Sequence of chain 1.D:
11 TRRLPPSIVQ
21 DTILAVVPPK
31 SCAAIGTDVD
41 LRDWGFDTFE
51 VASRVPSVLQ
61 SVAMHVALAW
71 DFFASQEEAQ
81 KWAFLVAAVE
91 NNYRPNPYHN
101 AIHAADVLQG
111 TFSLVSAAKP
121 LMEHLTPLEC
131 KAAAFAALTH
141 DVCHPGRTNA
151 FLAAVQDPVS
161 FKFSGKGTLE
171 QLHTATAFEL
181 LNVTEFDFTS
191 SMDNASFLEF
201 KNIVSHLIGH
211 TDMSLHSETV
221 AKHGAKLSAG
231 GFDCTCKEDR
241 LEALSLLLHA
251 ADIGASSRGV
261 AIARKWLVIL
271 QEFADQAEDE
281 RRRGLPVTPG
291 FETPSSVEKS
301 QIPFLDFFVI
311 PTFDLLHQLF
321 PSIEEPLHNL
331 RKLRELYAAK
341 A

A small-molecule ligand and the protein it binds are described below.
Small molecule (SMILES): CCCc1nn(C)c2c(=O)[nH]c(-c3cc(S(=O)(=O)NC(=O)OC(C)C)ccc3OCC)nc12

Binding-site contacts:
Ligand atom C17 contacts residue SER214 of chain 1.D at 4.1 Å.
Ligand atom O4 contacts residue THR148 of chain 1.D at 3.0 Å.
Ligand atom C18 contacts residue GLN301 of chain 1.D at 3.3 Å.
Ligand atom C11 contacts residue PHE304 of chain 1.D at 4.1 Å (hydrophobic).
Ligand atom C4 contacts residue PHE304 of chain 1.D at 3.6 Å (hydrophobic).
Ligand atom O6 contacts residue MET213 of chain 1.D at 3.5 Å.
Ligand atom C5 contacts residue PHE273 of chain 1.D at 3.5 Å (hydrophobic).
Ligand atom O1 contacts residue GLN301 of chain 1.D at 3.3 Å (h-bond).
Ligand atom C6 contacts residue PHE304 of chain 1.D at 4.1 Å (hydrophobic).
Ligand atom C2 contacts residue PHE304 of chain 1.D at 3.6 Å (hydrophobic).
Ligand atom C12 contacts residue ILE269 of chain 1.D at 3.8 Å (hydrophobic).
Ligand atom C5 contacts residue PHE304 of chain 1.D at 3.5 Å (hydrophobic).
Ligand atom C8 contacts residue MET213 of chain 1.D at 4.2 Å (hydrophobic).
Ligand atom O1 contacts residue PHE304 of chain 1.D at 3.4 Å.
Ligand atom O3 contacts residue MET213 of chain 1.D at 3.7 Å.
Ligand atom C14 contacts residue MET213 of chain 1.D at 3.8 Å (hydrophobic).
Ligand atom C12 contacts residue TYR98 of chain 1.D at 3.7 Å (hydrophobic).
Ligand atom O5 contacts residue MET213 of chain 1.D at 3.8 Å.
Ligand atom C18 contacts residue SER300 of chain 1.D at 3.9 Å.
Ligand atom N3 contacts residue PHE304 of chain 1.D at 3.7 Å.
Ligand atom C18 contacts residue PHE304 of chain 1.D at 3.6 Å (hydrophobic).
Ligand atom N1 contacts residue PHE304 of chain 1.D at 4.1 Å.
Ligand atom C1 contacts residue PHE304 of chain 1.D at 4.1 Å (hydrophobic).
Ligand atom O2 contacts residue ILE269 of chain 1.D at 4.2 Å.
Ligand atom C2 contacts residue PHE273 of chain 1.D at 3.8 Å (hydrophobic).
Ligand atom C6 contacts residue PHE273 of chain 1.D at 3.6 Å (hydrophobic).
Ligand atom C7 contacts residue PHE273 of chain 1.D at 3.5 Å (hydrophobic).
Ligand atom O2 contacts residue PHE304 of chain 1.D at 3.4 Å.
Ligand atom N4 contacts residue PHE273 of chain 1.D at 4.0 Å.
Ligand atom N3 contacts residue PHE273 of chain 1.D at 3.7 Å.
Ligand atom N4 contacts residue PHE304 of chain 1.D at 3.4 Å.
Ligand atom N2 contacts residue PHE304 of chain 1.D at 3.7 Å.
Ligand atom C21 contacts residue PHE291 of chain 1.D at 3.2 Å (hydrophobic).
Ligand atom C16 contacts residue MET213 of chain 1.D at 4.1 Å (hydrophobic).
Ligand atom C13 contacts residue TYR98 of chain 1.D at 3.1 Å (hydrophobic).
Ligand atom C20 contacts residue PHE291 of chain 1.D at 4.1 Å (hydrophobic).
Ligand atom C9 contacts residue MET213 of chain 1.D at 3.9 Å (hydrophobic).
Ligand atom C4 contacts residue PHE273 of chain 1.D at 4.1 Å (hydrophobic).
Ligand atom C3 contacts residue PHE273 of chain 1.D at 4.0 Å (hydrophobic).
Ligand atom C3 contacts residue PHE304 of chain 1.D at 3.5 Å (hydrophobic).